Sequence of chain 3.A:
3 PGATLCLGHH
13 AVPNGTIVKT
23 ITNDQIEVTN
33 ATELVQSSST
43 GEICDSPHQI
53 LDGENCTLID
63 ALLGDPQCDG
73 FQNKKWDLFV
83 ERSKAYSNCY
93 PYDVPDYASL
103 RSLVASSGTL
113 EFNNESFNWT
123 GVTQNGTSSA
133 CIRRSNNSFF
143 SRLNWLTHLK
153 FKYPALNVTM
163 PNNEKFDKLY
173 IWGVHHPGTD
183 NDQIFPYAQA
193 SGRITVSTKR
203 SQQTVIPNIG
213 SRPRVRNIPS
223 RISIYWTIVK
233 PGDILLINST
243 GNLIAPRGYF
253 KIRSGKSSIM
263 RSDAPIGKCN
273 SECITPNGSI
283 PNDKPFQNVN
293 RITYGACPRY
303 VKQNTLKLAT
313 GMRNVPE

Binding-site contacts:
Ligand atom C7 contacts residue THR18 of chain 3.A at 4.2 Å.
Ligand atom O5 contacts residue ASN16 of chain 3.A at 2.4 Å (h-bond).
Ligand atom N2 contacts residue ASN16 of chain 3.A at 3.0 Å (h-bond).
Ligand atom C7 contacts residue ASN16 of chain 3.A at 3.2 Å.
Ligand atom C8 contacts residue THR31 of chain 3.A at 3.6 Å.
Ligand atom C8 contacts residue ASN32 of chain 3.A at 4.1 Å.
Ligand atom O7 contacts residue THR18 of chain 3.A at 4.5 Å.
Ligand atom C4 contacts residue ASN16 of chain 3.A at 4.3 Å.
Ligand atom C1 contacts residue ASN16 of chain 3.A at 1.5 Å.
Ligand atom C8 contacts residue THR18 of chain 3.A at 3.0 Å.
Ligand atom C2 contacts residue ASN16 of chain 3.A at 2.5 Å.
Ligand atom C3 contacts residue ASN16 of chain 3.A at 3.9 Å.
Ligand atom C8 contacts residue ASN16 of chain 3.A at 3.2 Å.
Ligand atom C5 contacts residue ASN16 of chain 3.A at 3.7 Å.
Ligand atom O7 contacts residue ASN16 of chain 3.A at 3.4 Å (h-bond).
Ligand atom C8 contacts residue GLY17 of chain 3.A at 4.2 Å.

This small molecule binds to this protein.
Small molecule (SMILES): CC(=O)N[C@@H]1[C@@H](O)[C@H](O)[C@@H](CO)O[C@H]1O